Sequence of chain 1.B:
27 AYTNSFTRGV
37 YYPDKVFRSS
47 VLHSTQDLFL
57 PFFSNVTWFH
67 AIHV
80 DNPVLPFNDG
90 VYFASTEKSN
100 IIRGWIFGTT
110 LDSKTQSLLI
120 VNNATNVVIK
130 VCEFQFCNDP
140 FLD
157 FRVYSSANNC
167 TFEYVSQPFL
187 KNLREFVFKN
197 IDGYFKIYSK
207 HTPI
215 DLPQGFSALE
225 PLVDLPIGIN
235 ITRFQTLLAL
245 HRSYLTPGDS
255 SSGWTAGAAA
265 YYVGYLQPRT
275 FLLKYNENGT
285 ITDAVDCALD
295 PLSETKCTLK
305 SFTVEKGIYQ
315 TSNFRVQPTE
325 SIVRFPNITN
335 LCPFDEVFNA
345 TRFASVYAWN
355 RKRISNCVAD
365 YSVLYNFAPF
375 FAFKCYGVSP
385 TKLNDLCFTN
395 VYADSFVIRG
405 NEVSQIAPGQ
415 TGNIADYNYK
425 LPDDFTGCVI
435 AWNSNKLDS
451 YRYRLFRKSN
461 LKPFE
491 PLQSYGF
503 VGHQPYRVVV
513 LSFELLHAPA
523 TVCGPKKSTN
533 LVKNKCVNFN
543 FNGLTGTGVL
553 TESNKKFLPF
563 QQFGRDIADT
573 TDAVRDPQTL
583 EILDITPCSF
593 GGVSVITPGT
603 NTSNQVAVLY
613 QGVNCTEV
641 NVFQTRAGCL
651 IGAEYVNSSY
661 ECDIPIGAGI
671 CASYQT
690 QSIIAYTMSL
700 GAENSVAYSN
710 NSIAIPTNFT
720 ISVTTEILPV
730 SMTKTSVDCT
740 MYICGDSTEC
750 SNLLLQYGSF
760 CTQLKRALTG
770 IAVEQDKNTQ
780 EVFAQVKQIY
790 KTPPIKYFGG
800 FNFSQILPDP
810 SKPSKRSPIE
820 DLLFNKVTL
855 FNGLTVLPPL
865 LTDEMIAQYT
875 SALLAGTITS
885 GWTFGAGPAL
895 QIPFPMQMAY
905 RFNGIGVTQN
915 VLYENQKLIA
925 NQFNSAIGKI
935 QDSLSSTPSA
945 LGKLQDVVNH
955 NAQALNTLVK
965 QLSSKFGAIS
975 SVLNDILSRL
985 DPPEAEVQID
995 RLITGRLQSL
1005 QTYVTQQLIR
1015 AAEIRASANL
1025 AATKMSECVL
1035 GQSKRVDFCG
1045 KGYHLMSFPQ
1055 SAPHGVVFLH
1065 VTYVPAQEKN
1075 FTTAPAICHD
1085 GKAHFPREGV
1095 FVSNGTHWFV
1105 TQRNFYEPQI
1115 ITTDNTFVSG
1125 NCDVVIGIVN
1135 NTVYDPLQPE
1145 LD

This small molecule binds to this protein.
Small molecule (SMILES): CC(=O)N[C@@H]1[C@@H](O)[C@H](O)[C@@H](CO)O[C@H]1O

Binding-site contacts:
Ligand atom O5 contacts residue ASN801 of chain 1.B at 4.4 Å.
Ligand atom N2 contacts residue SER803 of chain 1.B at 4.0 Å.
Ligand atom C2 contacts residue ASN801 of chain 1.B at 3.2 Å.
Ligand atom O7 contacts residue ASN801 of chain 1.B at 4.0 Å.
Ligand atom N2 contacts residue ASN801 of chain 1.B at 2.6 Å (h-bond).
Ligand atom C1 contacts residue ASN801 of chain 1.B at 3.2 Å.
Ligand atom C8 contacts residue ASN801 of chain 1.B at 3.0 Å.
Ligand atom C2 contacts residue SER803 of chain 1.B at 4.4 Å.
Ligand atom C7 contacts residue ASN801 of chain 1.B at 3.2 Å.
Ligand atom C1 contacts residue SER803 of chain 1.B at 3.6 Å.